This small molecule binds to this protein.
Small molecule (SMILES): C#Cc1cccc2cccc(-c3ncc4c(N5C[C@H]6CC[C@@H](C5)N6C(=O)CCC(=O)O)nc(OCC56CCCN5CCC6)nc4c3F)c12

Sequence of chain 1.B:
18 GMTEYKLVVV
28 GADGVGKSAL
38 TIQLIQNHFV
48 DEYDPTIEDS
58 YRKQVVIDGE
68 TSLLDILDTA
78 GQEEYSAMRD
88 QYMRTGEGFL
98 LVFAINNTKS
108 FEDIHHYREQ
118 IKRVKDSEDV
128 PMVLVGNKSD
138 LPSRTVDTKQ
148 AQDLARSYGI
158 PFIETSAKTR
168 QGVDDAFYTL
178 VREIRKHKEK

Binding-site contacts:
Ligand atom C31 contacts residue TYR114 of chain 1.B at 3.3 Å (hydrophobic).
Ligand atom N17 contacts residue ARG86 of chain 1.B at 2.8 Å (salt-bridge).
Ligand atom C24 contacts residue GLY78 of chain 1.B at 3.4 Å.
Ligand atom C34 contacts residue GLY78 of chain 1.B at 3.3 Å.
Ligand atom O37 contacts residue HIS113 of chain 1.B at 3.3 Å (h-bond).
Ligand atom C31 contacts residue GLY28 of chain 1.B at 3.4 Å.
Ligand atom N47 contacts residue HIS113 of chain 1.B at 2.9 Å (h-bond).
Ligand atom C09 contacts residue GLU81 of chain 1.B at 3.5 Å.
Ligand atom O29 contacts residue ASP30 of chain 1.B at 2.8 Å (salt-bridge).
Ligand atom C25 contacts residue ASP30 of chain 1.B at 2.4 Å.
Ligand atom C17 contacts residue TYR114 of chain 1.B at 3.2 Å (hydrophobic).
Ligand atom C38 contacts residue GLU80 of chain 1.B at 3.2 Å.
Ligand atom C41 contacts residue GLU80 of chain 1.B at 3.5 Å.
Ligand atom O29 contacts residue ALA77 of chain 1.B at 3.3 Å.
Ligand atom F13 contacts residue HIS113 of chain 1.B at 3.3 Å.
Ligand atom C23 contacts residue GLY78 of chain 1.B at 3.0 Å.
Ligand atom O29 contacts residue GLY78 of chain 1.B at 2.9 Å (h-bond).
Ligand atom C07 contacts residue ARG120 of chain 1.B at 3.5 Å.
Ligand atom F13 contacts residue TYR82 of chain 1.B at 3.4 Å.
Ligand atom N19 contacts residue GLU80 of chain 1.B at 3.5 Å (salt-bridge).
Ligand atom N47 contacts residue TYR82 of chain 1.B at 3.4 Å (h-bond).
Ligand atom C44 contacts residue GLU80 of chain 1.B at 3.3 Å.
Ligand atom N47 contacts residue TYR114 of chain 1.B at 3.4 Å.
Ligand atom C13 contacts residue TYR114 of chain 1.B at 3.0 Å (hydrophobic).
Ligand atom N40 contacts residue GLU80 of chain 1.B at 3.0 Å (salt-bridge).
Ligand atom C24 contacts residue ASP30 of chain 1.B at 1.5 Å.
Ligand atom N35 contacts residue TYR114 of chain 1.B at 3.4 Å (h-bond).
Ligand atom N22 contacts residue GLY78 of chain 1.B at 3.3 Å (h-bond).
Ligand atom O37 contacts residue GLU80 of chain 1.B at 3.5 Å.
Ligand atom C08 contacts residue ASP87 of chain 1.B at 3.4 Å.
Ligand atom C07 contacts residue ASP87 of chain 1.B at 3.2 Å.
Ligand atom C23 contacts residue ASP30 of chain 1.B at 2.2 Å.
Ligand atom O37 contacts residue TYR114 of chain 1.B at 3.4 Å (h-bond).
Ligand atom C36 contacts residue GLU80 of chain 1.B at 3.5 Å.
Ligand atom C21 contacts residue ASP30 of chain 1.B at 3.0 Å.
Ligand atom C19 contacts residue ASP30 of chain 1.B at 3.0 Å.
Ligand atom N22 contacts residue ASP30 of chain 1.B at 2.8 Å (salt-bridge).
Ligand atom C20 contacts residue GLY78 of chain 1.B at 3.5 Å.
Ligand atom C36 contacts residue TYR114 of chain 1.B at 3.3 Å (hydrophobic).
Ligand atom O03 contacts residue ASP30 of chain 1.B at 3.0 Å (salt-bridge).